Binding-site contacts:
Ligand atom CB contacts residue THR49 of chain 1.A at 3.3 Å.
Ligand atom CG contacts residue THR49 of chain 1.A at 3.4 Å.
Ligand atom O contacts residue GLN45 of chain 1.A at 3.5 Å (h-bond).
Ligand atom O contacts residue THR49 of chain 1.A at 3.1 Å (h-bond).
Ligand atom O contacts residue GLN45 of chain 1.A at 3.1 Å (h-bond).
Ligand atom CD contacts residue ALA47 of chain 1.A at 3.5 Å (hydrophobic).
Ligand atom CG contacts residue THR40 of chain 1.A at 3.4 Å.
Ligand atom NH1 contacts residue GLU42 of chain 1.A at 3.2 Å (salt-bridge).
Ligand atom CG contacts residue GLN36 of chain 1.A at 3.5 Å.
Ligand atom CZ contacts residue GLU42 of chain 1.A at 3.6 Å.
Ligand atom CB contacts residue VAL37 of chain 1.A at 3.5 Å (hydrophobic).
Ligand atom CA contacts residue GLN45 of chain 1.A at 3.4 Å.
Ligand atom CD contacts residue GLN36 of chain 1.A at 3.4 Å.
Ligand atom NH2 contacts residue GLY80 of chain 1.A at 3.6 Å.
Ligand atom CB contacts residue ASN70 of chain 1.A at 3.4 Å.
Ligand atom CA contacts residue SER39 of chain 1.A at 3.4 Å.
Ligand atom CD contacts residue GLU42 of chain 1.A at 3.5 Å.
Ligand atom CD contacts residue THR40 of chain 1.A at 3.3 Å.
Ligand atom N contacts residue SER39 of chain 1.A at 2.8 Å (h-bond).
Ligand atom CD1 contacts residue PHE38 of chain 1.A at 3.7 Å (hydrophobic).
Ligand atom O contacts residue MET16 of chain 1.A at 2.8 Å (h-bond).
Ligand atom O contacts residue ALA41 of chain 1.A at 3.1 Å (h-bond).
Ligand atom N contacts residue GLN45 of chain 1.A at 3.2 Å (h-bond).
Ligand atom NE contacts residue GLU42 of chain 1.A at 3.6 Å.
Ligand atom CA contacts residue THR49 of chain 1.A at 3.0 Å.
Ligand atom NH1 contacts residue HIS153 of chain 1.A at 3.2 Å (h-bond).
Ligand atom O contacts residue VAL48 of chain 1.A at 3.5 Å.
Ligand atom C contacts residue GLN45 of chain 1.A at 3.3 Å.
Ligand atom O contacts residue PHE38 of chain 1.A at 3.3 Å.
Ligand atom O contacts residue SER39 of chain 1.A at 2.9 Å (h-bond).
Ligand atom NH1 contacts residue ARG79 of chain 1.A at 3.6 Å.
Ligand atom N contacts residue THR49 of chain 1.A at 3.3 Å (h-bond).
Ligand atom CG contacts residue ASN70 of chain 1.A at 3.4 Å.
Ligand atom CD contacts residue VAL37 of chain 1.A at 3.5 Å (hydrophobic).
Ligand atom C contacts residue SER39 of chain 1.A at 3.5 Å.
Ligand atom CA contacts residue ALA47 of chain 1.A at 3.4 Å (hydrophobic).
Ligand atom O contacts residue THR15 of chain 1.A at 3.3 Å.
Ligand atom CB contacts residue ALA47 of chain 1.A at 3.6 Å (hydrophobic).
Ligand atom CB contacts residue GLN45 of chain 1.A at 3.6 Å.
Ligand atom CD2 contacts residue ILE13 of chain 1.A at 3.5 Å (hydrophobic).

A small-molecule ligand and the protein it binds are described below.
Small molecule (SMILES): CC(C)C[C@H](NC(=O)[C@H](CCCN=C(N)N)NC(=O)[C@@H]1CCCN1C(=O)[C@@H]1CCCN1C(=O)[C@@H](N)CCCN=C(N)N)C(=O)N1CCC[C@H]1C(=O)N[C@@H](CCCN=C(N)N)C(=O)N1CCC[C@H]1C(=O)N[C@H](C=O)CCCN=C(N)N

Sequence of chain 1.A:
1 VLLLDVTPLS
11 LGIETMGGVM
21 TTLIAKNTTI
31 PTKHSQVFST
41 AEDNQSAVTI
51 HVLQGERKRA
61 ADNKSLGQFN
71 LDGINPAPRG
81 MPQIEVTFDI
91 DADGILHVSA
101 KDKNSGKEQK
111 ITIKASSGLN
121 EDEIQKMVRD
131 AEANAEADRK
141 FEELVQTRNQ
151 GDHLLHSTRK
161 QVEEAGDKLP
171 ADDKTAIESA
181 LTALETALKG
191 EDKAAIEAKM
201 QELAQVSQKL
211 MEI